The small molecule below binds the protein below.
Small molecule (SMILES): CC(=O)c1ccc2c(c1)OCCO2

Binding-site contacts:
Ligand atom C5 contacts residue GLN282 of chain 1.A at 3.8 Å.
Ligand atom C12 contacts residue ALA245 of chain 1.A at 3.8 Å (hydrophobic).
Ligand atom C10 contacts residue MET269 of chain 1.A at 3.8 Å (hydrophobic).
Ligand atom C2 contacts residue LEU231 of chain 1.A at 4.3 Å (hydrophobic).
Ligand atom C2 contacts residue ILE248 of chain 1.A at 3.7 Å (hydrophobic).
Ligand atom C6 contacts residue PHE252 of chain 1.A at 4.4 Å (hydrophobic).
Ligand atom C3 contacts residue PHE285 of chain 1.A at 4.1 Å (hydrophobic).
Ligand atom C12 contacts residue SER233 of chain 1.A at 3.7 Å.
Ligand atom C10 contacts residue PHE252 of chain 1.A at 4.3 Å (hydrophobic).
Ligand atom O13 contacts residue TYR80 of chain 1.A at 3.5 Å (h-bond).
Ligand atom O9 contacts residue PHE285 of chain 1.A at 4.1 Å.
Ligand atom O9 contacts residue PHE252 of chain 1.A at 4.0 Å.
Ligand atom C3 contacts residue ILE248 of chain 1.A at 4.1 Å (hydrophobic).
Ligand atom O7 contacts residue PHE285 of chain 1.A at 3.4 Å.
Ligand atom O9 contacts residue GLN282 of chain 1.A at 3.0 Å (h-bond).
Ligand atom C5 contacts residue PHE285 of chain 1.A at 4.1 Å (hydrophobic).
Ligand atom C1 contacts residue ILE248 of chain 1.A at 3.7 Å (hydrophobic).
Ligand atom C5 contacts residue ILE248 of chain 1.A at 4.2 Å (hydrophobic).
Ligand atom C6 contacts residue GLN282 of chain 1.A at 3.9 Å.
Ligand atom C8 contacts residue MET269 of chain 1.A at 3.6 Å (hydrophobic).
Ligand atom C10 contacts residue TYR249 of chain 1.A at 4.3 Å (hydrophobic).
Ligand atom O13 contacts residue SER233 of chain 1.A at 2.6 Å (h-bond).
Ligand atom C11 contacts residue SER233 of chain 1.A at 3.5 Å.
Ligand atom C4 contacts residue ILE248 of chain 1.A at 4.0 Å (hydrophobic).
Ligand atom O13 contacts residue VAL234 of chain 1.A at 4.2 Å.
Ligand atom C4 contacts residue PHE252 of chain 1.A at 4.2 Å (hydrophobic).
Ligand atom C1 contacts residue LEU231 of chain 1.A at 4.1 Å (hydrophobic).
Ligand atom C8 contacts residue PHE252 of chain 1.A at 3.9 Å (hydrophobic).
Ligand atom O7 contacts residue PHE252 of chain 1.A at 4.1 Å.
Ligand atom C6 contacts residue PHE285 of chain 1.A at 4.1 Å (hydrophobic).
Ligand atom C10 contacts residue PHE285 of chain 1.A at 3.6 Å (hydrophobic).
Ligand atom C10 contacts residue GLN282 of chain 1.A at 3.7 Å.
Ligand atom C4 contacts residue PHE285 of chain 1.A at 3.7 Å (hydrophobic).
Ligand atom O9 contacts residue TYR249 of chain 1.A at 4.1 Å.
Ligand atom C2 contacts residue PHE285 of chain 1.A at 3.7 Å (hydrophobic).
Ligand atom C12 contacts residue ILE248 of chain 1.A at 3.7 Å (hydrophobic).
Ligand atom C11 contacts residue ILE248 of chain 1.A at 4.4 Å (hydrophobic).
Ligand atom C8 contacts residue PHE285 of chain 1.A at 3.8 Å (hydrophobic).
Ligand atom C11 contacts residue TYR80 of chain 1.A at 4.3 Å (hydrophobic).
Ligand atom C1 contacts residue PHE285 of chain 1.A at 4.1 Å (hydrophobic).

Sequence of chain 1.A:
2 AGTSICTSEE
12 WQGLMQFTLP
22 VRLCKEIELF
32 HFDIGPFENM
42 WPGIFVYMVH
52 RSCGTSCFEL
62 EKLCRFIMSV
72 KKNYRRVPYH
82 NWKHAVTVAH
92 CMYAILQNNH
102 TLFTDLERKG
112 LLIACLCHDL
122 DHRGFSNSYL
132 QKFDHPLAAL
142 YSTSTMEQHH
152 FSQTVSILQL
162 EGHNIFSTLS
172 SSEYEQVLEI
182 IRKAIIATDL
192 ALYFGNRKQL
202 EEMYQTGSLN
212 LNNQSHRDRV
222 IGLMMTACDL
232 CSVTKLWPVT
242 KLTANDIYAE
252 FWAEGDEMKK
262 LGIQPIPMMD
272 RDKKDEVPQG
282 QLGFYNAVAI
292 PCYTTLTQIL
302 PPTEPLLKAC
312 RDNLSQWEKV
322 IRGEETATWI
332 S